Binding-site contacts:
Ligand atom CD contacts residue LEU202 of chain 1.A at 4.3 Å (hydrophobic).
Ligand atom CG contacts residue LEU202 of chain 1.A at 4.0 Å (hydrophobic).
Ligand atom N contacts residue VAL1 of chain 1.G at 1.3 Å.
Ligand atom NZ contacts residue ASN112 of chain 1.A at 3.7 Å.
Ligand atom CA contacts residue ARG203 of chain 1.A at 4.1 Å.
Ligand atom CD contacts residue ASN111 of chain 1.A at 3.6 Å.
Ligand atom O contacts residue ASP226 of chain 1.A at 4.3 Å.
Ligand atom N contacts residue ASN112 of chain 1.A at 3.4 Å (h-bond).
Ligand atom N contacts residue HIS231 of chain 1.A at 3.8 Å.
Ligand atom OXT contacts residue HIS231 of chain 1.A at 4.0 Å.
Ligand atom C contacts residue ASN112 of chain 1.A at 3.9 Å.
Ligand atom CB contacts residue VAL1 of chain 1.G at 3.4 Å (hydrophobic).
Ligand atom CE contacts residue ASN111 of chain 1.A at 4.1 Å.
Ligand atom CA contacts residue VAL1 of chain 1.G at 2.5 Å (hydrophobic).
Ligand atom CD contacts residue PHE130 of chain 1.A at 3.8 Å (hydrophobic).
Ligand atom N contacts residue ARG203 of chain 1.A at 4.4 Å.
Ligand atom CD contacts residue ASN112 of chain 1.A at 4.1 Å.
Ligand atom CB contacts residue ASN112 of chain 1.A at 4.5 Å.
Ligand atom CA contacts residue ASN112 of chain 1.A at 4.2 Å.
Ligand atom CG contacts residue ASN111 of chain 1.A at 4.0 Å.
Ligand atom OXT contacts residue ASN112 of chain 1.A at 3.0 Å (h-bond).
Ligand atom NZ contacts residue ASN111 of chain 1.A at 3.3 Å (h-bond).
Ligand atom C contacts residue HIS231 of chain 1.A at 3.6 Å.
Ligand atom CB contacts residue LEU202 of chain 1.A at 3.8 Å (hydrophobic).
Ligand atom CG contacts residue ASN112 of chain 1.A at 3.5 Å.
Ligand atom CE contacts residue ASN112 of chain 1.A at 4.1 Å.
Ligand atom CB contacts residue ARG203 of chain 1.A at 4.4 Å.
Ligand atom CA contacts residue HIS231 of chain 1.A at 3.8 Å.
Ligand atom CG contacts residue VAL1 of chain 1.G at 4.0 Å (hydrophobic).
Ligand atom C contacts residue VAL1 of chain 1.G at 3.7 Å (hydrophobic).
Ligand atom O contacts residue HIS231 of chain 1.A at 3.4 Å (h-bond).
Ligand atom OXT contacts residue VAL1 of chain 1.G at 4.0 Å.

Sequence of chain 1.A:
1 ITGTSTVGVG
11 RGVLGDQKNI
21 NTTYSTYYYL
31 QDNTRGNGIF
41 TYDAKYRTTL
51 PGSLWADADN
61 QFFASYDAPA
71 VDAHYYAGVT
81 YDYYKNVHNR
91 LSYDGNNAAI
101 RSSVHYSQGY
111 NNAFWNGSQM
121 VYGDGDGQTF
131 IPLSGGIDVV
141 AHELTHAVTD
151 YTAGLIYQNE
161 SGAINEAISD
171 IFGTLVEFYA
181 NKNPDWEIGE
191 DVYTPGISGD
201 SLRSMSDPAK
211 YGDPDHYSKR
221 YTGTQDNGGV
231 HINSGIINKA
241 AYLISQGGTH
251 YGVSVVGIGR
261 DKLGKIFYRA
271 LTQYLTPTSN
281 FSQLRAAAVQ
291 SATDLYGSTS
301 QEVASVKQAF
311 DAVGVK

This small molecule binds to this protein.
Small molecule (SMILES): N[C@@H](CCCC[NH3+])C(=O)O